A protein and the small-molecule ligand that binds it are described below.
Small molecule (SMILES): O=C(NCc1cccc(O)c1)Nc1nc(-c2ccncc2)cs1

Binding-site contacts:
Ligand atom N03 contacts residue ASP211 of chain 1.A at 2.8 Å (salt-bridge).
Ligand atom C06 contacts residue LYS100 of chain 1.A at 3.4 Å.
Ligand atom C16 contacts residue LEU200 of chain 1.A at 3.2 Å (hydrophobic).
Ligand atom C09 contacts residue GLY80 of chain 1.A at 3.0 Å.
Ligand atom C20 contacts residue TYR150 of chain 1.A at 3.4 Å (hydrophobic).
Ligand atom C15 contacts residue LEU200 of chain 1.A at 3.5 Å (hydrophobic).
Ligand atom C21 contacts residue GLU149 of chain 1.A at 3.2 Å.
Ligand atom C07 contacts residue LYS100 of chain 1.A at 3.5 Å.
Ligand atom C22 contacts residue MET148 of chain 1.A at 2.7 Å (hydrophobic).
Ligand atom C10 contacts residue GLY83 of chain 1.A at 2.8 Å.
Ligand atom N03 contacts residue LYS100 of chain 1.A at 3.4 Å (salt-bridge).
Ligand atom S23 contacts residue ASP211 of chain 1.A at 3.0 Å (salt-bridge).
Ligand atom O08 contacts residue PHE82 of chain 1.A at 3.6 Å.
Ligand atom O01 contacts residue LYS100 of chain 1.A at 2.9 Å.
Ligand atom C11 contacts residue GLY80 of chain 1.A at 3.2 Å.
Ligand atom S23 contacts residue ALA210 of chain 1.A at 3.5 Å.
Ligand atom C06 contacts residue GLY80 of chain 1.A at 3.5 Å.
Ligand atom C20 contacts residue GLU149 of chain 1.A at 2.8 Å.
Ligand atom C15 contacts residue MET148 of chain 1.A at 3.7 Å (hydrophobic).
Ligand atom C02 contacts residue LYS100 of chain 1.A at 3.6 Å.
Ligand atom C22 contacts residue ALA210 of chain 1.A at 3.4 Å (hydrophobic).
Ligand atom N19 contacts residue TYR150 of chain 1.A at 3.6 Å.
Ligand atom C10 contacts residue GLU84 of chain 1.A at 3.7 Å.
Ligand atom S23 contacts residue MET148 of chain 1.A at 3.5 Å (h-bond).
Ligand atom C22 contacts residue MET123 of chain 1.A at 3.7 Å (hydrophobic).
Ligand atom C09 contacts residue GLY83 of chain 1.A at 3.0 Å.
Ligand atom C10 contacts residue GLY80 of chain 1.A at 2.7 Å.
Ligand atom S23 contacts residue MET123 of chain 1.A at 3.4 Å.
Ligand atom N19 contacts residue MET151 of chain 1.A at 2.8 Å (h-bond).
Ligand atom C20 contacts residue ALA98 of chain 1.A at 3.7 Å (hydrophobic).
Ligand atom C07 contacts residue GLY80 of chain 1.A at 3.2 Å.
Ligand atom C11 contacts residue VAL85 of chain 1.A at 3.2 Å (hydrophobic).
Ligand atom C13 contacts residue ASP211 of chain 1.A at 3.5 Å.
Ligand atom C02 contacts residue ASP211 of chain 1.A at 3.1 Å.
Ligand atom C20 contacts residue MET151 of chain 1.A at 3.0 Å (hydrophobic).
Ligand atom C17 contacts residue LEU200 of chain 1.A at 3.3 Å (hydrophobic).
Ligand atom C15 contacts residue ALA210 of chain 1.A at 3.7 Å (hydrophobic).
Ligand atom N12 contacts residue ASP211 of chain 1.A at 2.7 Å.
Ligand atom C05 contacts residue GLY80 of chain 1.A at 3.6 Å.
Ligand atom O08 contacts residue GLY80 of chain 1.A at 3.3 Å (h-bond).

Sequence of chain 1.A:
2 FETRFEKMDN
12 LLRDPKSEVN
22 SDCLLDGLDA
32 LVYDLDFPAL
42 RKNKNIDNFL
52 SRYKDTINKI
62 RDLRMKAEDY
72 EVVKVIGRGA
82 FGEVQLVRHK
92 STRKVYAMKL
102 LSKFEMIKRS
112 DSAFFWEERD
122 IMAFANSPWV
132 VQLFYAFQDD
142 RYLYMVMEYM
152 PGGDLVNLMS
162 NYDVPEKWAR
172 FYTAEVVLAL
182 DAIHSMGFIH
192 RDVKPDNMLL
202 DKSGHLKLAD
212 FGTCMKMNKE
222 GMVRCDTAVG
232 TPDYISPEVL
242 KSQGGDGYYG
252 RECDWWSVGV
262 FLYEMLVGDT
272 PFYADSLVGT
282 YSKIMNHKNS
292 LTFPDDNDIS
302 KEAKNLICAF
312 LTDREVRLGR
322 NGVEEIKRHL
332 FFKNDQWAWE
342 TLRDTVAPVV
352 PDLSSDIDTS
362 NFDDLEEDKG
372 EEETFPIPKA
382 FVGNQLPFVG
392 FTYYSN